Binding-site contacts:
Ligand atom C4 contacts residue GLY221 of chain 2.A at 3.7 Å.
Ligand atom C3 contacts residue ASP31 of chain 2.A at 3.4 Å.
Ligand atom C6 contacts residue VAL120 of chain 2.A at 3.8 Å (hydrophobic).
Ligand atom C14 contacts residue THR11 of chain 2.A at 3.6 Å.
Ligand atom C13 contacts residue SER223 of chain 2.A at 3.5 Å.
Ligand atom C20 contacts residue PRO111 of chain 2.A at 3.8 Å (hydrophobic).
Ligand atom N3 contacts residue SER77 of chain 2.A at 3.2 Å (h-bond).
Ligand atom C15 contacts residue GLY221 of chain 2.A at 3.4 Å.
Ligand atom C15 contacts residue THR11 of chain 2.A at 3.3 Å.
Ligand atom C3 contacts residue GLY221 of chain 2.A at 3.7 Å.
Ligand atom C5 contacts residue ASP31 of chain 2.A at 3.5 Å.
Ligand atom C15 contacts residue SER223 of chain 2.A at 3.6 Å.
Ligand atom C17 contacts residue GLN12 of chain 2.A at 3.4 Å.
Ligand atom C2 contacts residue ASP31 of chain 2.A at 3.3 Å.
Ligand atom C22 contacts residue LEU114 of chain 2.A at 3.5 Å (hydrophobic).
Ligand atom C21 contacts residue PRO111 of chain 2.A at 3.2 Å (hydrophobic).
Ligand atom C2 contacts residue ASP219 of chain 2.A at 3.6 Å.
Ligand atom C22 contacts residue ALA115 of chain 2.A at 3.6 Å (hydrophobic).
Ligand atom N2 contacts residue ASP31 of chain 2.A at 2.5 Å (salt-bridge).
Ligand atom N1 contacts residue ASP219 of chain 2.A at 3.8 Å.
Ligand atom N4 contacts residue GLY33 of chain 2.A at 3.5 Å.
Ligand atom C6 contacts residue VAL29 of chain 2.A at 3.6 Å (hydrophobic).
Ligand atom C3 contacts residue TYR76 of chain 2.A at 3.5 Å (hydrophobic).
Ligand atom C21 contacts residue LEU114 of chain 2.A at 3.6 Å (hydrophobic).
Ligand atom C22 contacts residue GLN12 of chain 2.A at 3.4 Å.
Ligand atom N4 contacts residue ASP31 of chain 2.A at 3.2 Å (salt-bridge).
Ligand atom C18 contacts residue PHE117 of chain 2.A at 3.8 Å (hydrophobic).
Ligand atom C19 contacts residue PHE117 of chain 2.A at 3.6 Å (hydrophobic).
Ligand atom C7 contacts residue THR78 of chain 2.A at 3.7 Å.
Ligand atom C8 contacts residue PHE112 of chain 2.A at 3.8 Å (hydrophobic).
Ligand atom N3 contacts residue THR78 of chain 2.A at 3.1 Å (h-bond).
Ligand atom C21 contacts residue ALA115 of chain 2.A at 3.3 Å (hydrophobic).
Ligand atom C16 contacts residue THR220 of chain 2.A at 3.4 Å.
Ligand atom C5 contacts residue VAL120 of chain 2.A at 3.8 Å (hydrophobic).
Ligand atom N4 contacts residue ASP219 of chain 2.A at 2.8 Å (salt-bridge).
Ligand atom C16 contacts residue TYR13 of chain 2.A at 3.6 Å (hydrophobic).
Ligand atom O1 contacts residue VAL29 of chain 2.A at 3.7 Å.
Ligand atom C11 contacts residue GLY221 of chain 2.A at 3.8 Å.
Ligand atom O1 contacts residue TYR13 of chain 2.A at 3.6 Å.
Ligand atom N2 contacts residue TYR76 of chain 2.A at 3.5 Å.

Sequence of chain 2.A:
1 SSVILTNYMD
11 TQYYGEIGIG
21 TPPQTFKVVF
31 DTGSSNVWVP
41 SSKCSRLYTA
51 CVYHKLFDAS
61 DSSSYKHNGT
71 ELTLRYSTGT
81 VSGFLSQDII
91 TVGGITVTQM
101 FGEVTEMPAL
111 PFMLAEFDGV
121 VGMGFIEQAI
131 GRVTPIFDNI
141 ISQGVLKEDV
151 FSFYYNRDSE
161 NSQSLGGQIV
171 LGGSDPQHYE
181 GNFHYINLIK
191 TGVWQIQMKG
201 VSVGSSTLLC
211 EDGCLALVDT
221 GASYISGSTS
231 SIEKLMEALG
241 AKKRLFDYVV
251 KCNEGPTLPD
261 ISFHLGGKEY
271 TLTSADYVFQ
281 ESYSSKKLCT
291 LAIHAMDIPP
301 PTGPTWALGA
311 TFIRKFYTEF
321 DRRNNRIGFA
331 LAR

This small molecule binds to this protein.
Small molecule (SMILES): CCc1nc(N)nc(N)c1-c1ccc2c3ccccc3n(CCCOC)c2c1